The protein below binds the small molecule below.
Small molecule (SMILES): O=C(O)[C@@H]1CCCN1

Sequence of chain 2.A:
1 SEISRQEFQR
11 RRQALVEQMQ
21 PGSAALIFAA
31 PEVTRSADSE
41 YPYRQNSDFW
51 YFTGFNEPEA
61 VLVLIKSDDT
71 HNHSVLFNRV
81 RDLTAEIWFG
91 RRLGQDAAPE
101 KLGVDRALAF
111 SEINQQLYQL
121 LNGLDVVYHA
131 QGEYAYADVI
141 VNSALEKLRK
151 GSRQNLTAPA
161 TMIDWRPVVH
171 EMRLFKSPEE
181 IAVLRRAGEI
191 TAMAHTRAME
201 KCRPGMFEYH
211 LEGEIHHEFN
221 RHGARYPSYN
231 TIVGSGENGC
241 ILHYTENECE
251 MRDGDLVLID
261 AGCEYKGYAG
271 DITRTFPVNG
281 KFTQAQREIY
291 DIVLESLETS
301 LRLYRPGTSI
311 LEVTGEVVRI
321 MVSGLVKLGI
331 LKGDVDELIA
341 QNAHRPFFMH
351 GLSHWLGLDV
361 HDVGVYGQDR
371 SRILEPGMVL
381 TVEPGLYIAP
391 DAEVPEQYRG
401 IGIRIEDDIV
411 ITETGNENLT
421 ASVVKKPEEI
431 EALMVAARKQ

Sequence of chain 1.A:
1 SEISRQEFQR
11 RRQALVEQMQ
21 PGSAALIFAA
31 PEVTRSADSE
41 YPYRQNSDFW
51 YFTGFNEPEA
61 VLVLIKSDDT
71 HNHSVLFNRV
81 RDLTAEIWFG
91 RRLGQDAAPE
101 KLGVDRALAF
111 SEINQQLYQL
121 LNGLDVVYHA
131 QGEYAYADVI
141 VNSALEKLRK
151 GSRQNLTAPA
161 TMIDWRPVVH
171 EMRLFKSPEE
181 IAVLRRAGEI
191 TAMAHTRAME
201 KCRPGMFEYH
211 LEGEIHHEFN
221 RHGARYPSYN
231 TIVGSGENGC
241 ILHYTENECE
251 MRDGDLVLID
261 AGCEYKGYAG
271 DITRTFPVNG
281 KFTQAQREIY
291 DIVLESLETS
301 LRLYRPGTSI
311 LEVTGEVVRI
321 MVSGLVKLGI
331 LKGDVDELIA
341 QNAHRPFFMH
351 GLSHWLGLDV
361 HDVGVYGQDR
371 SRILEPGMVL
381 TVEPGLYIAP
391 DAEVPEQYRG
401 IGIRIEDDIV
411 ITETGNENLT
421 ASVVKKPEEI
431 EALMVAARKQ

Binding-site contacts:
Ligand atom CG contacts residue HIS350 of chain 2.A at 4.0 Å.
Ligand atom CD contacts residue LEU242 of chain 2.A at 4.1 Å (hydrophobic).
Ligand atom CG contacts residue ASP260 of chain 2.A at 4.5 Å.
Ligand atom C contacts residue TRP88 of chain 1.A at 4.3 Å (hydrophobic).
Ligand atom CD contacts residue ARG404 of chain 2.A at 3.6 Å.
Ligand atom CA contacts residue GLU383 of chain 2.A at 3.3 Å.
Ligand atom O contacts residue TRP88 of chain 1.A at 3.8 Å.
Ligand atom N contacts residue HIS361 of chain 2.A at 4.2 Å.
Ligand atom CD contacts residue HIS243 of chain 2.A at 3.7 Å.
Ligand atom C contacts residue HIS354 of chain 2.A at 4.5 Å.
Ligand atom C contacts residue LEU1 of chain 2.C at 1.3 Å (hydrophobic).
Ligand atom CB contacts residue HIS350 of chain 2.A at 3.6 Å.
Ligand atom O contacts residue HIS243 of chain 2.A at 3.2 Å (h-bond).
Ligand atom CB contacts residue GLU383 of chain 2.A at 3.8 Å.
Ligand atom CA contacts residue HIS361 of chain 2.A at 4.4 Å.
Ligand atom N contacts residue LEU1 of chain 2.C at 3.6 Å.
Ligand atom CB contacts residue LEU1 of chain 2.C at 3.3 Å (hydrophobic).
Ligand atom O contacts residue ZN1 of chain 2.I at 2.6 Å.
Ligand atom O contacts residue HIS361 of chain 2.A at 3.3 Å (h-bond).
Ligand atom CD contacts residue GLU383 of chain 2.A at 3.6 Å.
Ligand atom N contacts residue ASP260 of chain 2.A at 4.2 Å.
Ligand atom CA contacts residue ZN1 of chain 2.I at 3.3 Å.
Ligand atom CA contacts residue LEU1 of chain 2.C at 2.4 Å (hydrophobic).
Ligand atom N contacts residue ZN1 of chain 2.I at 2.5 Å.
Ligand atom N contacts residue GLU383 of chain 2.A at 3.4 Å (salt-bridge).
Ligand atom O contacts residue LEU1 of chain 2.C at 2.3 Å (h-bond).
Ligand atom C contacts residue HIS361 of chain 2.A at 3.7 Å.
Ligand atom CD contacts residue ASP260 of chain 2.A at 3.5 Å.
Ligand atom C contacts residue ZN1 of chain 2.I at 3.2 Å.
Ligand atom CG contacts residue LEU242 of chain 2.A at 4.4 Å (hydrophobic).
Ligand atom CG contacts residue GLU383 of chain 2.A at 3.5 Å.
Ligand atom C contacts residue HIS243 of chain 2.A at 4.1 Å.
Ligand atom CB contacts residue ZN1 of chain 2.I at 4.4 Å.
Ligand atom CA contacts residue HIS243 of chain 2.A at 4.3 Å.
Ligand atom CG contacts residue ARG404 of chain 2.A at 3.4 Å.
Ligand atom CD contacts residue ZN1 of chain 2.I at 3.5 Å.
Ligand atom N contacts residue HIS243 of chain 2.A at 3.6 Å (h-bond).
Ligand atom CA contacts residue HIS350 of chain 2.A at 4.5 Å.